Sequence of chain 1.A:
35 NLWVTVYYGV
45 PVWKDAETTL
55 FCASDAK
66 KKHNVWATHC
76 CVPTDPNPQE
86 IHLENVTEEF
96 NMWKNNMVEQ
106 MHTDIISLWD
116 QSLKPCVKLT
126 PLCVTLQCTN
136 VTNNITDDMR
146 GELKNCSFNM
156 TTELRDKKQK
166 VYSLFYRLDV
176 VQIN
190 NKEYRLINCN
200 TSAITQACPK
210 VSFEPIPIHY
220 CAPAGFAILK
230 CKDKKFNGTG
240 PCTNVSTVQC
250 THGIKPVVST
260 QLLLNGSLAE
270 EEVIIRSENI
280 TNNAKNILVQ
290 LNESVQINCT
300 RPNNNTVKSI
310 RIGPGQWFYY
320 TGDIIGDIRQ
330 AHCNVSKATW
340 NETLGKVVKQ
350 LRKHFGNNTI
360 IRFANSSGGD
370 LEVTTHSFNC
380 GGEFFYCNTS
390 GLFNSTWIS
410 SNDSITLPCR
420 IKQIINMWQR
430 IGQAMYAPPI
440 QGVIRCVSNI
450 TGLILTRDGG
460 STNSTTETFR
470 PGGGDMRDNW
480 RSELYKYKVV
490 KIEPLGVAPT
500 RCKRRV

Binding-site contacts:
Ligand atom C4 contacts residue ASN199 of chain 1.A at 4.4 Å.
Ligand atom N2 contacts residue THR200 of chain 1.A at 3.8 Å.
Ligand atom C8 contacts residue ASN199 of chain 1.A at 4.4 Å.
Ligand atom C1 contacts residue ARG194 of chain 1.A at 3.9 Å.
Ligand atom C8 contacts residue THR200 of chain 1.A at 3.7 Å.
Ligand atom O7 contacts residue ASN199 of chain 1.A at 3.8 Å.
Ligand atom C7 contacts residue ASN199 of chain 1.A at 3.5 Å.
Ligand atom O5 contacts residue ASN199 of chain 1.A at 2.5 Å (h-bond).
Ligand atom O7 contacts residue ARG310 of chain 1.C at 3.3 Å (salt-bridge).
Ligand atom N2 contacts residue ASN199 of chain 1.A at 2.9 Å (h-bond).
Ligand atom C7 contacts residue ARG310 of chain 1.C at 3.6 Å.
Ligand atom O5 contacts residue ARG194 of chain 1.A at 3.0 Å (salt-bridge).
Ligand atom O6 contacts residue ARG194 of chain 1.A at 4.0 Å.
Ligand atom C7 contacts residue THR200 of chain 1.A at 4.2 Å.
Ligand atom C8 contacts residue ARG310 of chain 1.C at 3.6 Å.
Ligand atom C1 contacts residue ASN199 of chain 1.A at 1.5 Å.
Ligand atom C5 contacts residue ARG194 of chain 1.A at 4.1 Å.
Ligand atom C2 contacts residue ASN199 of chain 1.A at 2.5 Å.
Ligand atom C5 contacts residue ASN199 of chain 1.A at 3.8 Å.
Ligand atom C3 contacts residue ASN199 of chain 1.A at 3.9 Å.
Ligand atom C6 contacts residue ARG194 of chain 1.A at 4.0 Å.

Sequence of chain 1.C:
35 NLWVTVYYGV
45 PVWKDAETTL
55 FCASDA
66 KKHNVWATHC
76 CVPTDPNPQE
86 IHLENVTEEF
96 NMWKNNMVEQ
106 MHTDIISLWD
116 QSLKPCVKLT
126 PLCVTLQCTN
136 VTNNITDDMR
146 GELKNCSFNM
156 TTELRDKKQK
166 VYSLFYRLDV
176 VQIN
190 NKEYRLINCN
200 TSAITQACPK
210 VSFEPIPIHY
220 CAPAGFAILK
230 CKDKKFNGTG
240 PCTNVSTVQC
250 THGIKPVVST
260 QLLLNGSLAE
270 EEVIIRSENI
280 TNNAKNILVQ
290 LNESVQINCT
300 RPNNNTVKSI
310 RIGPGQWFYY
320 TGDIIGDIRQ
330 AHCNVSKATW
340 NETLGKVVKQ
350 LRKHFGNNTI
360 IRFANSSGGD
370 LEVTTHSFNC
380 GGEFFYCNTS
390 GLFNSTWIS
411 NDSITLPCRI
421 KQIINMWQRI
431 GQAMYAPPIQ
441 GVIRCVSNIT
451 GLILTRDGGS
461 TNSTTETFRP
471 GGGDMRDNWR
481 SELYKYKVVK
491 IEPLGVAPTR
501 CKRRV

A protein and the small-molecule ligand that binds it are described below.
Small molecule (SMILES): CC(=O)N[C@@H]1[C@@H](O)[C@H](O)[C@@H](CO)O[C@H]1O